Sequence of chain 1.E:
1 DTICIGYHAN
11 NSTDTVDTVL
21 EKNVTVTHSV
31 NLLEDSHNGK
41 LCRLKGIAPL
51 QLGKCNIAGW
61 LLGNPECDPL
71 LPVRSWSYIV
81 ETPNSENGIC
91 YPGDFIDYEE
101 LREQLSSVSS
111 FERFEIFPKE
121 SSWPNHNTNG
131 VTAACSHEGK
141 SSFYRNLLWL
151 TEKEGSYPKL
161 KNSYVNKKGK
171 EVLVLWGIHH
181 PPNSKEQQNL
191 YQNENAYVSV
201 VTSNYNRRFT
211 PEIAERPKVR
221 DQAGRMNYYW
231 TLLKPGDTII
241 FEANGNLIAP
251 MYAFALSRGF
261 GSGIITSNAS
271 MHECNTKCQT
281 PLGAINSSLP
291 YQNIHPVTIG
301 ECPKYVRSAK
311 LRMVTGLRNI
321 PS

Binding-site contacts:
Ligand atom C2 contacts residue ASN268 of chain 1.E at 2.3 Å.
Ligand atom O7 contacts residue ASN268 of chain 1.E at 2.7 Å (h-bond).
Ligand atom C7 contacts residue ASN268 of chain 1.E at 3.1 Å.
Ligand atom O5 contacts residue ASN268 of chain 1.E at 2.2 Å (h-bond).
Ligand atom C1 contacts residue ASN268 of chain 1.E at 1.4 Å.
Ligand atom C5 contacts residue ASN268 of chain 1.E at 3.5 Å.
Ligand atom C3 contacts residue ASN268 of chain 1.E at 3.6 Å.
Ligand atom C4 contacts residue ASN268 of chain 1.E at 4.0 Å.
Ligand atom C8 contacts residue ASN268 of chain 1.E at 4.4 Å.
Ligand atom N2 contacts residue ASN268 of chain 1.E at 3.0 Å (h-bond).

A small-molecule ligand and the protein it binds are described below.
Small molecule (SMILES): CC(=O)N[C@@H]1[C@@H](O)[C@H](O)[C@@H](CO)O[C@H]1O